The small molecule below binds the protein below.
Small molecule (SMILES): Cc1cc(CCCOc2c(C)cc(-c3noc(C(F)(F)F)n3)cc2C)on1

Sequence of chain 47.C:
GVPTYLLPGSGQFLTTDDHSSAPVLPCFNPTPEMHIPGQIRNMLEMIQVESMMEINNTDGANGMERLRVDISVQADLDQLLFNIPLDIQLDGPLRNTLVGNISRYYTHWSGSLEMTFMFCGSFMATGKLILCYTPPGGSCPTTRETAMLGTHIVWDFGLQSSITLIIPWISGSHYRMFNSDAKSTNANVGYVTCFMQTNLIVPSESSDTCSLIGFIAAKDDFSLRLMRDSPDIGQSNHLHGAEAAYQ

Sequence of chain 47.A:
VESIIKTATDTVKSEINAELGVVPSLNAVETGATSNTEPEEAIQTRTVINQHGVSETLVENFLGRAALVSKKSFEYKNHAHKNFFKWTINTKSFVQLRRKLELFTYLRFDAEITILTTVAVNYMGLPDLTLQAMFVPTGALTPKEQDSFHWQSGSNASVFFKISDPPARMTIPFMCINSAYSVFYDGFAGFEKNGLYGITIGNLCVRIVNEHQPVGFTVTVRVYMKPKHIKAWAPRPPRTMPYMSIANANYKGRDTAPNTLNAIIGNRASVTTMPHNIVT

Sequence of chain 48.C:
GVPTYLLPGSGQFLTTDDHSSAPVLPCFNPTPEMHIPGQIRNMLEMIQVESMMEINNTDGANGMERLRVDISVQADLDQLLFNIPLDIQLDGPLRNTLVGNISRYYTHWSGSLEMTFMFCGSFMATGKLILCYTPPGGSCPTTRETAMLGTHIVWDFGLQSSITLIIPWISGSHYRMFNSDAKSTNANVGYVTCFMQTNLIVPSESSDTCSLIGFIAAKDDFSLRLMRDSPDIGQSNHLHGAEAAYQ

Binding-site contacts:
Ligand atom F3 contacts residue VAL24 of chain 47.C at 3.3 Å.
Ligand atom C2B contacts residue ILE184 of chain 47.A at 3.8 Å (hydrophobic).
Ligand atom N2 contacts residue PHE115 of chain 47.A at 3.7 Å.
Ligand atom CM6 contacts residue TRP93 of chain 47.A at 3.7 Å (hydrophobic).
Ligand atom N3A contacts residue PHE147 of chain 47.A at 3.9 Å.
Ligand atom C1C contacts residue TYR193 of chain 47.A at 3.9 Å (hydrophobic).
Ligand atom C6B contacts residue ILE119 of chain 47.A at 3.8 Å (hydrophobic).
Ligand atom CM2 contacts residue ILE95 of chain 47.A at 4.0 Å (hydrophobic).
Ligand atom CM2 contacts residue ILE184 of chain 47.A at 3.8 Å (hydrophobic).
Ligand atom F3 contacts residue ALA169 of chain 47.A at 3.7 Å.
Ligand atom CM6 contacts residue ILE95 of chain 47.A at 3.9 Å (hydrophobic).
Ligand atom F1 contacts residue MET182 of chain 47.A at 3.2 Å.
Ligand atom N3A contacts residue ILE184 of chain 47.A at 3.9 Å.
Ligand atom CM2 contacts residue PHE147 of chain 47.A at 3.8 Å (hydrophobic).
Ligand atom O1B contacts residue ILE119 of chain 47.A at 3.9 Å.
Ligand atom O1 contacts residue THR97 of chain 47.A at 3.8 Å.
Ligand atom F2 contacts residue PHE147 of chain 47.A at 3.8 Å.
Ligand atom C5 contacts residue TYR193 of chain 47.A at 4.0 Å (hydrophobic).
Ligand atom C4 contacts residue TYR193 of chain 47.A at 3.9 Å (hydrophobic).
Ligand atom O1 contacts residue PHE115 of chain 47.A at 3.4 Å.
Ligand atom C2B contacts residue ILE95 of chain 47.A at 3.8 Å (hydrophobic).
Ligand atom C3A contacts residue LEU220 of chain 47.A at 4.0 Å (hydrophobic).
Ligand atom O1A contacts residue LEU220 of chain 47.A at 3.4 Å.
Ligand atom N1A contacts residue LEU220 of chain 47.A at 3.3 Å.
Ligand atom C3B contacts residue ILE184 of chain 47.A at 3.5 Å (hydrophobic).
Ligand atom C5B contacts residue ILE119 of chain 47.A at 3.9 Å (hydrophobic).
Ligand atom O1A contacts residue ILE121 of chain 47.A at 3.8 Å.
Ligand atom CM6 contacts residue ILE119 of chain 47.A at 4.0 Å (hydrophobic).
Ligand atom F2 contacts residue VAL171 of chain 47.A at 3.9 Å.
Ligand atom CM2 contacts residue ILE217 of chain 47.A at 3.4 Å (hydrophobic).
Ligand atom N1A contacts residue ILE119 of chain 47.A at 3.8 Å.
Ligand atom F2 contacts residue ALA145 of chain 47.A at 2.8 Å.
Ligand atom C2A contacts residue LEU220 of chain 47.A at 3.8 Å (hydrophobic).
Ligand atom C6B contacts residue ILE95 of chain 47.A at 4.0 Å (hydrophobic).
Ligand atom F3 contacts residue PHE147 of chain 47.A at 3.5 Å.
Ligand atom C4 contacts residue ILE217 of chain 47.A at 4.0 Å (hydrophobic).
Ligand atom C1B contacts residue ILE95 of chain 47.A at 3.6 Å (hydrophobic).
Ligand atom F2 contacts residue ALA169 of chain 47.A at 3.6 Å.
Ligand atom F1 contacts residue VAL171 of chain 47.A at 3.8 Å.
Ligand atom N2 contacts residue THR97 of chain 47.A at 3.8 Å.